Binding-site contacts:
Ligand atom O5 contacts residue ASN122 of chain 1.A at 2.4 Å (h-bond).
Ligand atom C6 contacts residue HIS315 of chain 4.A at 3.6 Å.
Ligand atom C2 contacts residue ARG375 of chain 4.A at 3.3 Å.
Ligand atom C3 contacts residue HIS315 of chain 4.A at 3.6 Å.
Ligand atom O2 contacts residue LEU299 of chain 4.A at 3.6 Å.
Ligand atom C8 contacts residue SER16 of chain 4.A at 3.6 Å.
Ligand atom O5 contacts residue GLY377 of chain 4.A at 3.1 Å.
Ligand atom O7 contacts residue ARG375 of chain 4.A at 2.3 Å (salt-bridge).
Ligand atom N2 contacts residue ASN122 of chain 1.A at 2.7 Å (h-bond).
Ligand atom O3 contacts residue ARG286 of chain 4.A at 2.9 Å (salt-bridge).
Ligand atom O6 contacts residue HIS315 of chain 4.A at 3.2 Å.
Ligand atom C2 contacts residue HIS315 of chain 4.A at 3.5 Å.
Ligand atom O2 contacts residue ASP252 of chain 4.A at 2.5 Å (salt-bridge).
Ligand atom O6 contacts residue LEU376 of chain 4.A at 2.7 Å (h-bond).
Ligand atom O3 contacts residue SER314 of chain 4.A at 3.1 Å.
Ligand atom C2 contacts residue ASN122 of chain 1.A at 2.2 Å.
Ligand atom C6 contacts residue GLU297 of chain 4.A at 3.1 Å.
Ligand atom C7 contacts residue ASN122 of chain 1.A at 3.2 Å.
Ligand atom O7 contacts residue ASN122 of chain 1.A at 3.4 Å (h-bond).
Ligand atom N2 contacts residue HIS315 of chain 4.A at 3.0 Å (h-bond).
Ligand atom O4 contacts residue HIS315 of chain 4.A at 3.0 Å.
Ligand atom O6 contacts residue HIS315 of chain 4.A at 3.3 Å (h-bond).
Ligand atom O5 contacts residue PRO312 of chain 4.A at 3.4 Å.
Ligand atom C6 contacts residue LEU376 of chain 4.A at 2.9 Å (hydrophobic).
Ligand atom O2 contacts residue GLU297 of chain 4.A at 3.6 Å.
Ligand atom O6 contacts residue GLU297 of chain 4.A at 2.4 Å (salt-bridge).
Ligand atom C1 contacts residue ARG375 of chain 4.A at 3.6 Å.
Ligand atom O3 contacts residue HIS315 of chain 4.A at 3.0 Å (h-bond).
Ligand atom O2 contacts residue ILE243 of chain 4.A at 3.5 Å.
Ligand atom O4 contacts residue ARG375 of chain 4.A at 3.0 Å (salt-bridge).
Ligand atom C3 contacts residue ARG286 of chain 4.A at 3.6 Å.
Ligand atom O5 contacts residue HIS315 of chain 4.A at 3.2 Å (h-bond).
Ligand atom C8 contacts residue ASN121 of chain 1.A at 3.6 Å.
Ligand atom O3 contacts residue ASP252 of chain 4.A at 3.2 Å (salt-bridge).
Ligand atom C8 contacts residue HIS315 of chain 4.A at 3.6 Å.
Ligand atom C7 contacts residue ARG375 of chain 4.A at 3.3 Å.
Ligand atom C2 contacts residue ASP252 of chain 4.A at 3.3 Å.
Ligand atom O5 contacts residue HIS315 of chain 4.A at 2.9 Å (h-bond).
Ligand atom C6 contacts residue VAL317 of chain 4.A at 3.5 Å (hydrophobic).
Ligand atom C1 contacts residue ASN122 of chain 1.A at 1.4 Å.

Sequence of chain 4.A:
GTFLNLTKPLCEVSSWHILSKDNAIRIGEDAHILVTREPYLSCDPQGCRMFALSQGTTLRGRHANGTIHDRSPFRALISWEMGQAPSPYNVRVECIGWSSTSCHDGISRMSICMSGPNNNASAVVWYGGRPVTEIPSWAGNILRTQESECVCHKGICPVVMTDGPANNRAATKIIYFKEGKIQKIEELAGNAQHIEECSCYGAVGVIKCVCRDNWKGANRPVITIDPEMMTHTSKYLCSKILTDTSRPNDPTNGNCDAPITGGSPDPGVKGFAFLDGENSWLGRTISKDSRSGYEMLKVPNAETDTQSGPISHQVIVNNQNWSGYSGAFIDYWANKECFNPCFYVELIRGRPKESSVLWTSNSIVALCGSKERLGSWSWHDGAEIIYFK

This small molecule binds to this protein.
Small molecule (SMILES): CC(=O)N[C@H]1[C@H](O[C@H]2[C@H](O)[C@@H](NC(C)=O)CO[C@@H]2CO)O[C@H](CO)[C@@H](O[C@@H]2O[C@H](CO[C@H]3O[C@H](CO[C@H]4O[C@H](CO)[C@@H](O)[C@H](O)[C@@H]4O)[C@@H](O)[C@H](O[C@H]4O[C@H](CO)[C@@H](O)[C@H](O)[C@@H]4O)[C@@H]3O)[C@@H](O)[C@H](O)[C@@H]2O)[C@@H]1O

Sequence of chain 1.A:
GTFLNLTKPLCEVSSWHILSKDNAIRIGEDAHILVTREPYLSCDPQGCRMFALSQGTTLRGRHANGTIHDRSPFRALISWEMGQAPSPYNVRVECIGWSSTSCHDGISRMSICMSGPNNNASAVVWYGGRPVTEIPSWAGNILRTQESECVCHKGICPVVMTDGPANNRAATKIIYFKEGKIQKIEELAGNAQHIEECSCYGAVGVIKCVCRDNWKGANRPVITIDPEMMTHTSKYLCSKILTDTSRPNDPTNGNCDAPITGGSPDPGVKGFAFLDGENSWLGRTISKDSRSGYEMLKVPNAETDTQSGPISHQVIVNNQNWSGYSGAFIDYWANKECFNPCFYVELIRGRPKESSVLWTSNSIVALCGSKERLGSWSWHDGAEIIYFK